Sequence of chain 2.T:
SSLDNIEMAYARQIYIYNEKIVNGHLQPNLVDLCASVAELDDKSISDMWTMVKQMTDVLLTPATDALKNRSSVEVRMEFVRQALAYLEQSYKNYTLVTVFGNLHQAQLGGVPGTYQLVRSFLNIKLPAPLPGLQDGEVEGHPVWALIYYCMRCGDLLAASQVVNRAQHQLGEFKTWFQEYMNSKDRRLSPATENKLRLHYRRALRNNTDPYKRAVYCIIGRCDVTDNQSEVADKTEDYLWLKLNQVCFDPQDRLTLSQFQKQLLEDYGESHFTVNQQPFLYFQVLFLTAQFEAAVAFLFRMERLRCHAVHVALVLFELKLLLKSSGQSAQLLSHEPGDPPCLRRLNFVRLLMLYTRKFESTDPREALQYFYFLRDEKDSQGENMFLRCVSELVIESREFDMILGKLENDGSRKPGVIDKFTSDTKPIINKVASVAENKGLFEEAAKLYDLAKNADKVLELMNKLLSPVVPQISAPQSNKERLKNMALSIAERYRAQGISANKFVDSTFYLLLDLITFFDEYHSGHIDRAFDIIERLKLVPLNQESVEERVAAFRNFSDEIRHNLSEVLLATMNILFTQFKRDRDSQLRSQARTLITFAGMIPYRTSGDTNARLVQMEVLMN

Binding-site contacts:
Ligand atom CD contacts residue TYR273 of chain 2.T at 3.3 Å (hydrophobic).
Ligand atom CG2 contacts residue GLU236 of chain 2.T at 3.3 Å.
Ligand atom C contacts residue TYR94 of chain 2.T at 4.0 Å (hydrophobic).
Ligand atom C contacts residue THR235 of chain 2.T at 3.6 Å.
Ligand atom O contacts residue LEU286 of chain 2.T at 3.2 Å.
Ligand atom CD1 contacts residue TYR94 of chain 2.T at 3.5 Å (hydrophobic).
Ligand atom O contacts residue LYS234 of chain 2.T at 3.6 Å.
Ligand atom CG contacts residue HIS277 of chain 2.T at 3.8 Å.
Ligand atom O contacts residue HIS277 of chain 2.T at 3.4 Å.
Ligand atom CG2 contacts residue LEU286 of chain 2.T at 3.7 Å (hydrophobic).
Ligand atom N contacts residue TYR273 of chain 2.T at 3.9 Å.
Ligand atom CG2 contacts residue PHE278 of chain 2.T at 3.7 Å (hydrophobic).
Ligand atom CB contacts residue HIS277 of chain 2.T at 3.7 Å.
Ligand atom O contacts residue TYR94 of chain 2.T at 2.9 Å.
Ligand atom C contacts residue ASN281 of chain 2.T at 3.8 Å.
Ligand atom O contacts residue ASN227 of chain 2.T at 3.6 Å.
Ligand atom O contacts residue ASN281 of chain 2.T at 2.6 Å (h-bond).
Ligand atom N contacts residue THR235 of chain 2.T at 3.9 Å.
Ligand atom CD1 contacts residue TYR91 of chain 2.T at 3.9 Å (hydrophobic).
Ligand atom CG contacts residue ASP233 of chain 2.T at 3.0 Å.
Ligand atom CG contacts residue TYR273 of chain 2.T at 3.6 Å (hydrophobic).
Ligand atom N contacts residue ASN227 of chain 2.T at 3.0 Å (h-bond).
Ligand atom CG2 contacts residue ASN281 of chain 2.T at 3.6 Å.
Ligand atom CG contacts residue LYS234 of chain 2.T at 3.3 Å.
Ligand atom CB contacts residue LEU286 of chain 2.T at 3.9 Å (hydrophobic).
Ligand atom CG1 contacts residue TYR94 of chain 2.T at 3.8 Å (hydrophobic).
Ligand atom C contacts residue THR235 of chain 2.T at 3.6 Å.
Ligand atom N contacts residue THR235 of chain 2.T at 3.5 Å (h-bond).
Ligand atom CG2 contacts residue HIS277 of chain 2.T at 3.3 Å.
Ligand atom O contacts residue THR235 of chain 2.T at 3.1 Å (h-bond).
Ligand atom C contacts residue THR235 of chain 2.T at 3.6 Å.
Ligand atom O contacts residue THR235 of chain 2.T at 3.0 Å (h-bond).
Ligand atom CB contacts residue TYR238 of chain 2.T at 3.6 Å (hydrophobic).
Ligand atom CA contacts residue THR235 of chain 2.T at 3.6 Å.
Ligand atom CD contacts residue HIS277 of chain 2.T at 3.9 Å.
Ligand atom CG1 contacts residue VAL280 of chain 2.T at 4.0 Å (hydrophobic).
Ligand atom C contacts residue ASN227 of chain 2.T at 3.5 Å.
Ligand atom C contacts residue LEU286 of chain 2.T at 3.8 Å (hydrophobic).
Ligand atom CB contacts residue ASP233 of chain 2.T at 3.0 Å.
Ligand atom CA contacts residue ASN227 of chain 2.T at 3.7 Å.

This small molecule binds to this protein.
Small molecule (SMILES): CC[C@H](C)[C@H](NC(=O)[C@H](CO)NC(=O)[C@H](CCCN=C(N)N)NC(=O)[C@@H](NC(=O)[C@@H]1CCCN1C(=O)[C@@H]1CCCN1C(=O)[C@H](C)N)C(C)C)C(=O)N[C@H](C=O)Cc1ccc(O)cc1